Sequence of chain 2.F:
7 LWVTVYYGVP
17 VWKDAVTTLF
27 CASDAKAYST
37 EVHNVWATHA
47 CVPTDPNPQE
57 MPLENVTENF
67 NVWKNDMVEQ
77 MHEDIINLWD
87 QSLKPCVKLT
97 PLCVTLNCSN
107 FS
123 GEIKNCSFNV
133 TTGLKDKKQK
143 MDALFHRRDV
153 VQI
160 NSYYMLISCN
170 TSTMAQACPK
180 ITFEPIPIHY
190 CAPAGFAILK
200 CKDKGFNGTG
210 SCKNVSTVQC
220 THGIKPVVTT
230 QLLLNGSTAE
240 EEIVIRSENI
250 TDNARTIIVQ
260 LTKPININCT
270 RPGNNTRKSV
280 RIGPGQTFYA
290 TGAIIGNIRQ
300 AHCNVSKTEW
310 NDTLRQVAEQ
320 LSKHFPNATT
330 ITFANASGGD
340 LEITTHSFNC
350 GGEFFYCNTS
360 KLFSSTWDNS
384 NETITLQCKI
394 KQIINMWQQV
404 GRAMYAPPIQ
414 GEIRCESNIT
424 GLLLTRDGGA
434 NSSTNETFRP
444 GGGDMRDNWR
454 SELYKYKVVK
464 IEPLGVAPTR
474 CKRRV

Sequence of chain 2.H:
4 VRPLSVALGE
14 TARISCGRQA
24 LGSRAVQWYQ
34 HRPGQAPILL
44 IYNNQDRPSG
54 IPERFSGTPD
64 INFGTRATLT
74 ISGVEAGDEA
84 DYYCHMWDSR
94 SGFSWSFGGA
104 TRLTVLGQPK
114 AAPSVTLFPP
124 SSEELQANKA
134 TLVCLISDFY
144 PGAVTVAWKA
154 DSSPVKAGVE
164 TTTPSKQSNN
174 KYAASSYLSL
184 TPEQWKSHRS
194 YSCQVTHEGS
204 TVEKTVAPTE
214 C

Binding-site contacts:
Ligand atom C8 contacts residue ASN273 of chain 2.F at 4.4 Å.
Ligand atom C7 contacts residue ASN273 of chain 2.F at 3.2 Å.
Ligand atom C1 contacts residue ILE294 of chain 2.F at 4.5 Å (hydrophobic).
Ligand atom C7 contacts residue GLU415 of chain 2.F at 4.3 Å.
Ligand atom C2 contacts residue ASN273 of chain 2.F at 2.5 Å.
Ligand atom C8 contacts residue GLU415 of chain 2.F at 3.6 Å.
Ligand atom O5 contacts residue ASN273 of chain 2.F at 2.4 Å (h-bond).
Ligand atom O7 contacts residue ASN273 of chain 2.F at 3.0 Å (h-bond).
Ligand atom O6 contacts residue PHE66 of chain 2.H at 3.2 Å.
Ligand atom O6 contacts residue ILE294 of chain 2.F at 4.2 Å.
Ligand atom C6 contacts residue PHE66 of chain 2.H at 4.5 Å (hydrophobic).
Ligand atom O7 contacts residue GLU415 of chain 2.F at 3.9 Å.
Ligand atom C4 contacts residue PHE66 of chain 2.H at 4.4 Å (hydrophobic).
Ligand atom O5 contacts residue ILE294 of chain 2.F at 3.5 Å.
Ligand atom N2 contacts residue ASN273 of chain 2.F at 2.9 Å (h-bond).
Ligand atom C6 contacts residue ILE294 of chain 2.F at 3.7 Å (hydrophobic).
Ligand atom C5 contacts residue ASN273 of chain 2.F at 3.7 Å.
Ligand atom C5 contacts residue ILE294 of chain 2.F at 4.1 Å (hydrophobic).
Ligand atom O3 contacts residue ASN65 of chain 2.H at 3.8 Å.
Ligand atom C3 contacts residue ASN273 of chain 2.F at 3.8 Å.
Ligand atom C4 contacts residue ASN273 of chain 2.F at 4.2 Å.
Ligand atom O5 contacts residue PHE66 of chain 2.H at 4.5 Å.
Ligand atom C1 contacts residue ASN273 of chain 2.F at 1.4 Å.

This small molecule binds to this protein.
Small molecule (SMILES): CC(=O)N[C@@H]1[C@@H](O)[C@H](O)[C@@H](CO)O[C@H]1O